Sequence of chain 1.A:
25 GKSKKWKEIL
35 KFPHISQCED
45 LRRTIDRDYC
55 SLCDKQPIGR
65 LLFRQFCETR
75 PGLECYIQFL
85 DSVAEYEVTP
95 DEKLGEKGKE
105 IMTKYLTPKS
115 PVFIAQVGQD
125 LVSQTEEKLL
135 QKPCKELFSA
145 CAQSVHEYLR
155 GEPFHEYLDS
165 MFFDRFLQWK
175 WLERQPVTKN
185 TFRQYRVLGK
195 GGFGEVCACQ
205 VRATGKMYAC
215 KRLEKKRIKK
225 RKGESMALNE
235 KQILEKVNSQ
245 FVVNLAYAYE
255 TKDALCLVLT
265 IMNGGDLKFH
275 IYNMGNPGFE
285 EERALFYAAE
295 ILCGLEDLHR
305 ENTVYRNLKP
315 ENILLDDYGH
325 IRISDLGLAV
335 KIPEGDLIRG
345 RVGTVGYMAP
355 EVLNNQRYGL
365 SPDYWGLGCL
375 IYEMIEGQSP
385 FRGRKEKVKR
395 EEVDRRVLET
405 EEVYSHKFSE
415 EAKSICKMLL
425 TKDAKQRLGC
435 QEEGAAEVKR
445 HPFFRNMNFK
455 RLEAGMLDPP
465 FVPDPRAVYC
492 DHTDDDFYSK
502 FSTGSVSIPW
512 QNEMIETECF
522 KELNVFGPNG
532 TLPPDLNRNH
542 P

Binding-site contacts:
Ligand atom N18 contacts residue THR264 of chain 1.A at 3.1 Å (h-bond).
Ligand atom C29 contacts residue ASN267 of chain 1.A at 3.1 Å.
Ligand atom C09 contacts residue LYS215 of chain 1.A at 3.1 Å.
Ligand atom C25 contacts residue MET266 of chain 1.A at 3.1 Å (hydrophobic).
Ligand atom C36 contacts residue ARG190 of chain 1.A at 3.4 Å.
Ligand atom C38 contacts residue ASN267 of chain 1.A at 3.6 Å.
Ligand atom C07 contacts residue LYS215 of chain 1.A at 3.6 Å.
Ligand atom N30 contacts residue LEU192 of chain 1.A at 3.6 Å.
Ligand atom C29 contacts residue MET266 of chain 1.A at 3.0 Å (hydrophobic).
Ligand atom C38 contacts residue ALA471 of chain 1.A at 3.6 Å (hydrophobic).
Ligand atom C26 contacts residue LEU192 of chain 1.A at 3.5 Å (hydrophobic).
Ligand atom C34 contacts residue CYS474 of chain 1.A at 2.7 Å (hydrophobic).
Ligand atom O11 contacts residue LYS215 of chain 1.A at 2.8 Å (salt-bridge).
Ligand atom O21 contacts residue ILE265 of chain 1.A at 3.6 Å.
Ligand atom C31 contacts residue CYS474 of chain 1.A at 2.6 Å (hydrophobic).
Ligand atom F35 contacts residue PHE197 of chain 1.A at 3.5 Å.
Ligand atom C20 contacts residue LEU318 of chain 1.A at 3.6 Å (hydrophobic).
Ligand atom C19 contacts residue LEU318 of chain 1.A at 3.6 Å (hydrophobic).
Ligand atom O39 contacts residue CYS474 of chain 1.A at 3.1 Å (h-bond).
Ligand atom O21 contacts residue THR264 of chain 1.A at 3.5 Å (h-bond).
Ligand atom N08 contacts residue LYS215 of chain 1.A at 3.5 Å (salt-bridge).
Ligand atom O33 contacts residue CYS474 of chain 1.A at 2.7 Å (h-bond).
Ligand atom C03 contacts residue GLY195 of chain 1.A at 3.6 Å.
Ligand atom C38 contacts residue VAL472 of chain 1.A at 3.6 Å (hydrophobic).
Ligand atom O39 contacts residue TYR473 of chain 1.A at 3.4 Å (h-bond).
Ligand atom O40 contacts residue CYS474 of chain 1.A at 2.7 Å (h-bond).
Ligand atom C03 contacts residue VAL200 of chain 1.A at 3.4 Å (hydrophobic).
Ligand atom O21 contacts residue MET266 of chain 1.A at 2.8 Å (h-bond).
Ligand atom C05 contacts residue LYS215 of chain 1.A at 3.4 Å.
Ligand atom O11 contacts residue ASP329 of chain 1.A at 3.2 Å.
Ligand atom C32 contacts residue CYS474 of chain 1.A at 1.8 Å (hydrophobic).
Ligand atom C13 contacts residue SER328 of chain 1.A at 3.4 Å.
Ligand atom C29 contacts residue LEU192 of chain 1.A at 3.4 Å (hydrophobic).
Ligand atom C06 contacts residue LYS215 of chain 1.A at 3.4 Å.
Ligand atom C25 contacts residue LEU192 of chain 1.A at 3.4 Å (hydrophobic).
Ligand atom C04 contacts residue VAL200 of chain 1.A at 3.3 Å (hydrophobic).
Ligand atom N24 contacts residue MET266 of chain 1.A at 3.3 Å (h-bond).
Ligand atom C01 contacts residue LYS215 of chain 1.A at 3.6 Å.
Ligand atom F35 contacts residue GLY198 of chain 1.A at 2.6 Å.
Ligand atom F35 contacts residue GLU199 of chain 1.A at 3.3 Å.

A small-molecule ligand and the protein it binds are described below.
Small molecule (SMILES): Cc1[nH]c(/C=C2\C(=O)Nc3ccc(C(=O)N[C@H](C)c4ccc(F)cc4)cc32)c(C)c1NC(=O)[C@@H](O)c1ccco1